This small molecule binds to this protein.
Small molecule (SMILES): CC(=O)N[C@H]1[C@H](O[C@H]2[C@H](O)[C@@H](NC(C)=O)CO[C@@H]2CO)O[C@H](CO)[C@@H](O[C@@H]2O[C@H](CO)[C@@H](O)[C@H](O[C@H]3O[C@H](CO)[C@@H](O)[C@H](O)[C@@H]3O)[C@@H]2O)[C@@H]1O

Binding-site contacts:
Ligand atom C2 contacts residue SER441 of chain 1.A at 4.2 Å.
Ligand atom O3 contacts residue CYS439 of chain 1.A at 4.1 Å.
Ligand atom O6 contacts residue ASN265 of chain 1.A at 4.1 Å.
Ligand atom O6 contacts residue NAG1 of chain 1.R at 3.4 Å.
Ligand atom O6 contacts residue ARG438 of chain 1.A at 3.4 Å (salt-bridge).
Ligand atom C4 contacts residue ASN265 of chain 1.A at 4.2 Å.
Ligand atom C3 contacts residue SER440 of chain 1.A at 3.4 Å.
Ligand atom O7 contacts residue ASN378 of chain 1.A at 4.3 Å.
Ligand atom C3 contacts residue SER441 of chain 1.A at 4.4 Å.
Ligand atom O5 contacts residue ARG255 of chain 1.A at 4.2 Å.
Ligand atom C6 contacts residue GLY380 of chain 1.A at 4.3 Å.
Ligand atom C6 contacts residue NAG1 of chain 1.R at 3.8 Å.
Ligand atom C6 contacts residue ARG438 of chain 1.A at 4.4 Å.
Ligand atom O5 contacts residue CYS439 of chain 1.A at 4.3 Å.
Ligand atom C5 contacts residue SER440 of chain 1.A at 3.4 Å.
Ligand atom C6 contacts residue SER440 of chain 1.A at 4.4 Å.
Ligand atom O7 contacts residue PRO215 of chain 1.A at 3.9 Å.
Ligand atom C2 contacts residue ASN265 of chain 1.A at 2.5 Å.
Ligand atom C8 contacts residue VAL257 of chain 1.A at 4.2 Å (hydrophobic).
Ligand atom C7 contacts residue ASN378 of chain 1.A at 4.2 Å.
Ligand atom C3 contacts residue ASN265 of chain 1.A at 3.8 Å.
Ligand atom O3 contacts residue SER440 of chain 1.A at 4.4 Å.
Ligand atom C1 contacts residue ASN265 of chain 1.A at 1.4 Å.
Ligand atom C1 contacts residue SER441 of chain 1.A at 3.8 Å.
Ligand atom C4 contacts residue SER440 of chain 1.A at 3.5 Å.
Ligand atom O4 contacts residue SER440 of chain 1.A at 3.3 Å (h-bond).
Ligand atom O5 contacts residue SER440 of chain 1.A at 4.2 Å.
Ligand atom C7 contacts residue ASN265 of chain 1.A at 3.9 Å.
Ligand atom C2 contacts residue SER440 of chain 1.A at 4.2 Å.
Ligand atom C8 contacts residue LEU264 of chain 1.A at 3.9 Å (hydrophobic).
Ligand atom C8 contacts residue ASN378 of chain 1.A at 3.3 Å.
Ligand atom C1 contacts residue SER440 of chain 1.A at 4.1 Å.
Ligand atom N2 contacts residue SER441 of chain 1.A at 3.8 Å.
Ligand atom C5 contacts residue NAG1 of chain 1.R at 3.8 Å.
Ligand atom O5 contacts residue NAG1 of chain 1.R at 4.2 Å.
Ligand atom C5 contacts residue ASN265 of chain 1.A at 3.6 Å.
Ligand atom O5 contacts residue ASN265 of chain 1.A at 2.4 Å (h-bond).
Ligand atom N2 contacts residue ASN265 of chain 1.A at 2.9 Å (h-bond).

Sequence of chain 1.A:
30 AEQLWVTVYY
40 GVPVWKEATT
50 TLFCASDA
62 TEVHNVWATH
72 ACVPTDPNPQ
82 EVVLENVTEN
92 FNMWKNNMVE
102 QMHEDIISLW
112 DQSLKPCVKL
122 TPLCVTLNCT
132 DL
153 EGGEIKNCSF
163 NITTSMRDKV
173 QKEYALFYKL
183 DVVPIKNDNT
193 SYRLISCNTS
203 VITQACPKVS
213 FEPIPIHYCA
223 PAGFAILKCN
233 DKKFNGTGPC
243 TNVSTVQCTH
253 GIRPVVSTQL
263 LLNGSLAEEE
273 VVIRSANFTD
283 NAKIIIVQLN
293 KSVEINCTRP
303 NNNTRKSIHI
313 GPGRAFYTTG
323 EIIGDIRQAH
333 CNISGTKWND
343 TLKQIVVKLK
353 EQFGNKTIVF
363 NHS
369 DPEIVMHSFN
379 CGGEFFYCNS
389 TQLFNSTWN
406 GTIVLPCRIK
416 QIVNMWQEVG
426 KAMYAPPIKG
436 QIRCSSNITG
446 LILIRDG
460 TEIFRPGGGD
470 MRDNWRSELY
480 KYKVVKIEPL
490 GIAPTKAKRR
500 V